Sequence of chain 1.D:
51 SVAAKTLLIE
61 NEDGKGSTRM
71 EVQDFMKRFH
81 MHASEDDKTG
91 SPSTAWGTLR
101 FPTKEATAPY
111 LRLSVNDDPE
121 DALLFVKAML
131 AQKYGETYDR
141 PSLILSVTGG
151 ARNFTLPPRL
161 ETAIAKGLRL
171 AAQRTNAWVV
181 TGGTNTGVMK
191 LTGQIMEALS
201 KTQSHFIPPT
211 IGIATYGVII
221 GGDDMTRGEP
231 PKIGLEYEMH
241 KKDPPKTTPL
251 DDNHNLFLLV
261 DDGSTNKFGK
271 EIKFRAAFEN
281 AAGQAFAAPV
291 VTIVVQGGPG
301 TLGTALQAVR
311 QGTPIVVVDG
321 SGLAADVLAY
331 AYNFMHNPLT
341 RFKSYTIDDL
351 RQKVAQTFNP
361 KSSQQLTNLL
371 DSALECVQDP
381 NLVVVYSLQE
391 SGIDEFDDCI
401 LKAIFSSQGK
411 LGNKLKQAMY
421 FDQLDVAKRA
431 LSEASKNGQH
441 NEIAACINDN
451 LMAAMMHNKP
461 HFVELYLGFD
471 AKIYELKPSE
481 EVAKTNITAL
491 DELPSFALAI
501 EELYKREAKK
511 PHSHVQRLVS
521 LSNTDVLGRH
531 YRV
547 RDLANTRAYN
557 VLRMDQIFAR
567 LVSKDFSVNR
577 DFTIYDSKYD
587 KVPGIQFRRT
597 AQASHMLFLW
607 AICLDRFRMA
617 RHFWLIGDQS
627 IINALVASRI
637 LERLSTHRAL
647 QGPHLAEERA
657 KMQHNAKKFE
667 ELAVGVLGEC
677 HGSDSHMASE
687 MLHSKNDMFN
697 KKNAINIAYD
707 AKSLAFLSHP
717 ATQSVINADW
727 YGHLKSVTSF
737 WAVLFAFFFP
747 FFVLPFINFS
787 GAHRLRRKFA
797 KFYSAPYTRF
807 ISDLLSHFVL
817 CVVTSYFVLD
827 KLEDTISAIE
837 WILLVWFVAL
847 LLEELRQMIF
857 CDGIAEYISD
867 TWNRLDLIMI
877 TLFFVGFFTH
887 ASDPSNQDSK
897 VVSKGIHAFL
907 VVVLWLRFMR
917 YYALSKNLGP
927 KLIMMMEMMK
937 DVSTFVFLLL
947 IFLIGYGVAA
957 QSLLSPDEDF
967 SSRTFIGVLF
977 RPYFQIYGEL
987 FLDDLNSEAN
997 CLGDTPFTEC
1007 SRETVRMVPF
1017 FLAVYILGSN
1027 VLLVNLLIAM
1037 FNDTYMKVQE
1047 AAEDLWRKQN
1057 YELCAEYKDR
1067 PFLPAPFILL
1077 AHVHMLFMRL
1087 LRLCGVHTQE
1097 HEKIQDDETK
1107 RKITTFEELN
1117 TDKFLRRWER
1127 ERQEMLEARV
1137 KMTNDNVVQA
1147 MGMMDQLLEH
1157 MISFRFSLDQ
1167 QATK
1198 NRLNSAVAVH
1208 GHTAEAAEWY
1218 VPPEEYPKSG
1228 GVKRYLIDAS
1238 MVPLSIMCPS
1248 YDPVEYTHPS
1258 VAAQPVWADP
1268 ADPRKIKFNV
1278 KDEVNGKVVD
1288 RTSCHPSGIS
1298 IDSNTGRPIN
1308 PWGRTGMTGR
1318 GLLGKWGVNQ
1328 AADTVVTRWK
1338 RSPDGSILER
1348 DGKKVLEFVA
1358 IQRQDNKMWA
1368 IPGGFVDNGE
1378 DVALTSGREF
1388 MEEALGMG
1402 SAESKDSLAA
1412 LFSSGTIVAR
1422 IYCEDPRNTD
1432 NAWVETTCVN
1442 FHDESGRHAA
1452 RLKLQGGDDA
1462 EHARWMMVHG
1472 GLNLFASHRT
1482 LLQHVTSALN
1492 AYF

A small-molecule ligand and the protein it binds are described below.
Small molecule (SMILES): Nc1ncnc2c1ncn2[C@@H]1O[C@H](CO[P](=O)(O)O[P](=O)(O)OC[C@H]2O[C@@H](O)[C@H](O)[C@@H]2O)[C@@H](O)[C@H]1O

Binding-site contacts:
Ligand atom O2B contacts residue MG1 of chain 1.OA at 2.0 Å.
Ligand atom C4 contacts residue TRP1264 of chain 1.D at 3.5 Å (hydrophobic).
Ligand atom O2A contacts residue MG1 of chain 1.PA at 3.2 Å.
Ligand atom C6 contacts residue ASN1326 of chain 1.D at 3.6 Å.
Ligand atom C2 contacts residue GLY1321 of chain 1.D at 3.6 Å.
Ligand atom N7 contacts residue PHE1372 of chain 1.D at 3.6 Å.
Ligand atom O1D contacts residue ASP1426 of chain 1.D at 2.9 Å (salt-bridge).
Ligand atom C4D contacts residue ARG1428 of chain 1.D at 3.6 Å.
Ligand atom O2D contacts residue HIS1479 of chain 1.D at 2.9 Å (h-bond).
Ligand atom N1 contacts residue GLY1321 of chain 1.D at 3.1 Å (h-bond).
Ligand atom O5D contacts residue GLY1370 of chain 1.D at 3.3 Å (h-bond).
Ligand atom O1A contacts residue GLU1386 of chain 1.D at 3.1 Å (salt-bridge).
Ligand atom PB contacts residue MG1 of chain 1.OA at 3.4 Å.
Ligand atom O1D contacts residue VAL1435 of chain 1.D at 3.3 Å.
Ligand atom C3D contacts residue ASP1330 of chain 1.D at 3.5 Å.
Ligand atom O1D contacts residue CYS1424 of chain 1.D at 3.1 Å (h-bond).
Ligand atom C4 contacts residue PHE1372 of chain 1.D at 3.6 Å (hydrophobic).
Ligand atom C5 contacts residue TRP1264 of chain 1.D at 3.5 Å (hydrophobic).
Ligand atom O2B contacts residue GLU1390 of chain 1.D at 3.3 Å (salt-bridge).
Ligand atom O2D contacts residue ASP1330 of chain 1.D at 2.7 Å (salt-bridge).
Ligand atom O2B contacts residue GLY1370 of chain 1.D at 3.2 Å (h-bond).
Ligand atom C2' contacts residue TRP1264 of chain 1.D at 3.5 Å (hydrophobic).
Ligand atom C2D contacts residue ASP1330 of chain 1.D at 3.6 Å.
Ligand atom O4D contacts residue ASP1426 of chain 1.D at 3.2 Å (salt-bridge).
Ligand atom O2A contacts residue MG1 of chain 1.QA at 2.8 Å.
Ligand atom N6 contacts residue LYS1322 of chain 1.D at 3.0 Å (salt-bridge).
Ligand atom N3 contacts residue TRP1264 of chain 1.D at 3.6 Å.
Ligand atom O1A contacts residue MG1 of chain 1.PA at 3.0 Å.
Ligand atom PA contacts residue MG1 of chain 1.PA at 3.5 Å.
Ligand atom O3D contacts residue ASP1330 of chain 1.D at 3.0 Å (salt-bridge).
Ligand atom C5D contacts residue ARG1428 of chain 1.D at 3.4 Å.
Ligand atom N6 contacts residue ASN1326 of chain 1.D at 2.7 Å (h-bond).
Ligand atom O4D contacts residue ARG1428 of chain 1.D at 2.8 Å (salt-bridge).
Ligand atom C2 contacts residue LEU1319 of chain 1.D at 3.6 Å (hydrophobic).
Ligand atom O2' contacts residue TRP1264 of chain 1.D at 3.2 Å.
Ligand atom O1A contacts residue GLU1390 of chain 1.D at 2.6 Å (salt-bridge).
Ligand atom O1B contacts residue ARG1360 of chain 1.D at 3.4 Å (salt-bridge).
Ligand atom C1D contacts residue ASP1426 of chain 1.D at 3.4 Å.
Ligand atom O5D contacts residue GLY1371 of chain 1.D at 3.5 Å.
Ligand atom O1B contacts residue ARG1428 of chain 1.D at 3.4 Å (salt-bridge).